Binding-site contacts:
Ligand atom CBA contacts residue ILE220 of chain 1.B at 3.6 Å (hydrophobic).
Ligand atom CAK contacts residue GLY219 of chain 1.B at 3.5 Å.
Ligand atom FAF contacts residue TYR106 of chain 1.B at 2.8 Å.
Ligand atom OAQ contacts residue 2Y81 of chain 1.F at 3.7 Å.
Ligand atom SAS contacts residue 2Y81 of chain 1.F at 3.5 Å (h-bond).
Ligand atom CAL contacts residue GLY219 of chain 1.B at 3.0 Å.
Ligand atom CAC contacts residue GLU216 of chain 1.B at 3.1 Å.
Ligand atom CBC contacts residue GLU217 of chain 1.B at 3.7 Å.
Ligand atom CAH contacts residue TYR224 of chain 1.B at 3.7 Å (hydrophobic).
Ligand atom SAR contacts residue 2Y81 of chain 1.F at 3.6 Å.
Ligand atom C6 contacts residue LEU102 of chain 1.B at 3.5 Å (hydrophobic).
Ligand atom NAE contacts residue SER79 of chain 1.B at 3.6 Å.
Ligand atom CBB contacts residue ILE220 of chain 1.B at 3.5 Å (hydrophobic).
Ligand atom OAP contacts residue 2Y81 of chain 1.F at 3.5 Å (h-bond).
Ligand atom CAY contacts residue 2Y81 of chain 1.F at 3.6 Å.
Ligand atom CAY contacts residue PRO221 of chain 1.B at 3.6 Å (hydrophobic).
Ligand atom NAD contacts residue LEU102 of chain 1.B at 3.6 Å.
Ligand atom CAL contacts residue PRO221 of chain 1.B at 3.8 Å (hydrophobic).
Ligand atom CAA contacts residue PRO221 of chain 1.B at 3.8 Å (hydrophobic).
Ligand atom CAX contacts residue PRO221 of chain 1.B at 3.5 Å (hydrophobic).
Ligand atom CAX contacts residue 2Y81 of chain 1.F at 3.5 Å.
Ligand atom C4 contacts residue GLU217 of chain 1.B at 3.3 Å.
Ligand atom CAW contacts residue 2Y81 of chain 1.F at 3.3 Å.
Ligand atom CAH contacts residue 2Y81 of chain 1.F at 3.5 Å.
Ligand atom CBA contacts residue 2Y81 of chain 1.F at 3.4 Å.
Ligand atom NAO contacts residue ILE220 of chain 1.B at 3.5 Å.
Ligand atom CAG contacts residue 2Y81 of chain 1.F at 3.5 Å.
Ligand atom NAO contacts residue 2Y81 of chain 1.F at 3.6 Å.
Ligand atom N1 contacts residue LEU102 of chain 1.B at 3.6 Å.
Ligand atom CAC contacts residue TYR106 of chain 1.B at 3.8 Å (hydrophobic).
Ligand atom CAV contacts residue 2Y81 of chain 1.F at 3.8 Å.
Ligand atom CAV contacts residue ILE220 of chain 1.B at 3.4 Å (hydrophobic).
Ligand atom CAC contacts residue GLU217 of chain 1.B at 3.4 Å.
Ligand atom CAG contacts residue TYR224 of chain 1.B at 3.4 Å (hydrophobic).
Ligand atom CAK contacts residue TYR106 of chain 1.B at 3.0 Å (hydrophobic).
Ligand atom CAJ contacts residue 2Y81 of chain 1.F at 3.4 Å.
Ligand atom SAS contacts residue TYR224 of chain 1.B at 3.5 Å.
Ligand atom NAE contacts residue GLU217 of chain 1.B at 2.6 Å (salt-bridge).
Ligand atom OAP contacts residue PRO221 of chain 1.B at 3.7 Å.
Ligand atom N3 contacts residue GLU217 of chain 1.B at 3.2 Å (salt-bridge).

Sequence of chain 1.B:
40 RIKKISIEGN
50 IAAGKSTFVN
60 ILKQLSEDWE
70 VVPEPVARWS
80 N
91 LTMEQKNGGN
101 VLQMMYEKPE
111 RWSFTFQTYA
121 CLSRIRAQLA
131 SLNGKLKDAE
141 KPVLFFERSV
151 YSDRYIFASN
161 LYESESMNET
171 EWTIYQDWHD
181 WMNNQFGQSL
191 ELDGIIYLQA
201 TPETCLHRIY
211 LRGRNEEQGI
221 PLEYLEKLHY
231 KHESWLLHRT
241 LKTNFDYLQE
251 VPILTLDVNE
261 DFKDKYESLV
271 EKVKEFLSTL

The small molecule below binds the protein below.
Small molecule (SMILES): COc1ccc(-c2nc([C@H](C)Sc3nc(N)cc(N)n3)c(C)s2)cc1OCCF